The protein below binds the small molecule below.
Small molecule (SMILES): NC(=[NH2+])c1ccc2[nH]c(-c3cccc(-c4ccccc4)c3[O-])nc2c1

Sequence of chain 1.A:
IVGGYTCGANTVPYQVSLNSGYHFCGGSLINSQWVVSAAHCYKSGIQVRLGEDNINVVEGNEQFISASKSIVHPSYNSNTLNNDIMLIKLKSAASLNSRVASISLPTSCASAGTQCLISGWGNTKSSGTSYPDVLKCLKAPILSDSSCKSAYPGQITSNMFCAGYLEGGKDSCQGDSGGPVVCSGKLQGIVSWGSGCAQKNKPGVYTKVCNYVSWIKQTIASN

Binding-site contacts:
Ligand atom N1 contacts residue SER172 of chain 1.A at 3.5 Å (h-bond).
Ligand atom C5B contacts residue HIS40 of chain 1.A at 3.4 Å.
Ligand atom N2 contacts residue ASP171 of chain 1.A at 3.0 Å (salt-bridge).
Ligand atom C2' contacts residue GLN174 of chain 1.A at 3.4 Å.
Ligand atom C1 contacts residue GLY194 of chain 1.A at 3.8 Å.
Ligand atom N3 contacts residue SER177 of chain 1.A at 2.8 Å (h-bond).
Ligand atom C1' contacts residue GLN174 of chain 1.A at 3.6 Å.
Ligand atom C4B contacts residue HIS40 of chain 1.A at 3.3 Å.
Ligand atom C1 contacts residue TRP193 of chain 1.A at 3.8 Å (hydrophobic).
Ligand atom C6 contacts residue GLY194 of chain 1.A at 3.8 Å.
Ligand atom C3 contacts residue SER177 of chain 1.A at 3.6 Å.
Ligand atom C6B contacts residue HIS40 of chain 1.A at 3.6 Å.
Ligand atom C3 contacts residue SER192 of chain 1.A at 3.5 Å.
Ligand atom C3' contacts residue GLN174 of chain 1.A at 3.5 Å.
Ligand atom C6' contacts residue GLN174 of chain 1.A at 3.8 Å.
Ligand atom C7 contacts residue GLY194 of chain 1.A at 3.8 Å.
Ligand atom C6 contacts residue GLY196 of chain 1.A at 3.6 Å.
Ligand atom N2 contacts residue SER172 of chain 1.A at 3.0 Å (h-bond).
Ligand atom C5 contacts residue GLN174 of chain 1.A at 3.8 Å.
Ligand atom C4' contacts residue GLN174 of chain 1.A at 3.7 Å.
Ligand atom C8 contacts residue GLN174 of chain 1.A at 3.7 Å.
Ligand atom C1 contacts residue SER172 of chain 1.A at 3.8 Å.
Ligand atom C4 contacts residue SER192 of chain 1.A at 3.7 Å.
Ligand atom C3 contacts residue VAL191 of chain 1.A at 3.6 Å (hydrophobic).
Ligand atom N3 contacts residue SER192 of chain 1.A at 3.7 Å.
Ligand atom O6' contacts residue SER177 of chain 1.A at 2.4 Å (h-bond).
Ligand atom N1 contacts residue GLY194 of chain 1.A at 3.6 Å.
Ligand atom C4 contacts residue SER177 of chain 1.A at 3.5 Å.
Ligand atom C6' contacts residue HIS40 of chain 1.A at 3.7 Å.
Ligand atom C2 contacts residue SER172 of chain 1.A at 3.6 Å.
Ligand atom N1 contacts residue GLY196 of chain 1.A at 2.7 Å (h-bond).
Ligand atom N1 contacts residue ASP171 of chain 1.A at 2.9 Å (salt-bridge).
Ligand atom C3B contacts residue CYS25 of chain 1.A at 3.5 Å (hydrophobic).
Ligand atom N2 contacts residue GLY204 of chain 1.A at 3.3 Å.
Ligand atom C1B contacts residue HIS40 of chain 1.A at 3.7 Å.
Ligand atom N1 contacts residue CYS197 of chain 1.A at 3.8 Å.
Ligand atom C7 contacts residue ASP171 of chain 1.A at 3.5 Å.
Ligand atom C7 contacts residue SER172 of chain 1.A at 3.3 Å.
Ligand atom C6' contacts residue SER177 of chain 1.A at 3.7 Å.
Ligand atom O6' contacts residue HIS40 of chain 1.A at 2.7 Å (h-bond).